This protein binds this small molecule.
Small molecule (SMILES): N=c1ccn([C@@H]2O[C@H](CO[P](=O)(O)O[C@H]3[C@@H](O)[C@H](n4cnc5c(N)ncnc54)O[C@@H]3CO[P](=O)(O)O[C@H]3[C@@H](O)[C@H](n4ccc(N)nc4=O)O[C@@H]3CO[P](=O)(O)O[C@H]3[C@@H](O)[C@H](n4ccc(=O)[nH]c4=O)O[C@@H]3CO[P](=O)(O)O[C@H]3[C@@H](O)[C@H](n4cnc5c(N)ncnc54)O[C@@H]3CO[P](=O)(O)O[C@H]3[C@@H](O)[C@H](n4cnc5c(=O)nc(N)[nH]c54)O[C@@H]3CO[P](=O)(O)O[C@H]3[C@@H](O)[C@H](n4cnc5c(=O)nc(N)[nH]c54)O[C@@H]3CO)[C@@H](O[P](=O)(O)OC[C@H]3O[C@@H](n4ccc(N)nc4=O)[C@H](O)[C@@H]3O)[C@H]2O)c(=O)[nH]1

Sequence of chain 2.E:
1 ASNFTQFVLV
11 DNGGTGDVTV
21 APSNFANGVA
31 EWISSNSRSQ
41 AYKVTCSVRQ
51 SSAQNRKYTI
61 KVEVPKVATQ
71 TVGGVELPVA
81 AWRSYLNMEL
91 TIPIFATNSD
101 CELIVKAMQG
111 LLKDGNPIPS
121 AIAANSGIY

Binding-site contacts:
Ligand atom N1 contacts residue SER47 of chain 2.E at 2.9 Å (h-bond).
Ligand atom O4' contacts residue LYS61 of chain 2.E at 2.8 Å (salt-bridge).
Ligand atom C4' contacts residue TYR85 of chain 2.E at 3.2 Å (hydrophobic).
Ligand atom O2 contacts residue ASN87 of chain 2.E at 3.3 Å (h-bond).
Ligand atom C2' contacts residue TYR85 of chain 2.E at 3.4 Å (hydrophobic).
Ligand atom N6 contacts residue THR59 of chain 2.E at 2.8 Å (h-bond).
Ligand atom P contacts residue TYR85 of chain 2.E at 3.6 Å.
Ligand atom N1 contacts residue TYR85 of chain 2.E at 3.5 Å.
Ligand atom C8 contacts residue THR45 of chain 2.E at 3.8 Å.
Ligand atom N3 contacts residue TYR85 of chain 2.E at 3.5 Å.
Ligand atom OP2 contacts residue TYR85 of chain 2.E at 2.6 Å (h-bond).
Ligand atom C5 contacts residue LYS61 of chain 2.E at 3.8 Å.
Ligand atom C3' contacts residue TYR85 of chain 2.E at 3.4 Å (hydrophobic).
Ligand atom N7 contacts residue THR45 of chain 2.E at 2.6 Å (h-bond).
Ligand atom C8 contacts residue LYS61 of chain 2.E at 3.4 Å.
Ligand atom C6 contacts residue THR45 of chain 2.E at 3.3 Å.
Ligand atom C5 contacts residue TYR85 of chain 2.E at 3.7 Å (hydrophobic).
Ligand atom N6 contacts residue THR45 of chain 2.E at 2.7 Å (h-bond).
Ligand atom C1' contacts residue LYS61 of chain 2.E at 3.7 Å.
Ligand atom N4 contacts residue TYR85 of chain 2.E at 3.8 Å.
Ligand atom C2 contacts residue TYR85 of chain 2.E at 3.6 Å (hydrophobic).
Ligand atom OP2 contacts residue LYS43 of chain 2.E at 2.7 Å (salt-bridge).
Ligand atom O5' contacts residue TYR85 of chain 2.E at 3.8 Å.
Ligand atom N9 contacts residue LYS61 of chain 2.E at 3.3 Å (salt-bridge).
Ligand atom O3' contacts residue TYR85 of chain 2.E at 3.8 Å.
Ligand atom C4 contacts residue TYR85 of chain 2.E at 3.6 Å (hydrophobic).
Ligand atom N6 contacts residue CYS46 of chain 2.E at 3.3 Å (h-bond).
Ligand atom C6 contacts residue THR59 of chain 2.E at 3.6 Å.
Ligand atom N1 contacts residue THR59 of chain 2.E at 3.6 Å.
Ligand atom C5 contacts residue THR45 of chain 2.E at 3.2 Å.
Ligand atom O2' contacts residue GLU63 of chain 2.E at 3.2 Å (salt-bridge).
Ligand atom C2 contacts residue SER47 of chain 2.E at 3.2 Å.
Ligand atom C3' contacts residue GLU63 of chain 2.E at 3.7 Å.
Ligand atom C2' contacts residue GLU63 of chain 2.E at 3.5 Å.
Ligand atom C4 contacts residue LYS61 of chain 2.E at 3.7 Å.
Ligand atom O2' contacts residue TYR85 of chain 2.E at 3.4 Å.
Ligand atom C5' contacts residue TYR85 of chain 2.E at 2.9 Å (hydrophobic).
Ligand atom C6 contacts residue TYR85 of chain 2.E at 3.6 Å (hydrophobic).
Ligand atom C5' contacts residue LYS61 of chain 2.E at 3.7 Å.
Ligand atom N7 contacts residue LYS61 of chain 2.E at 3.3 Å.